Sequence of chain 1.B:
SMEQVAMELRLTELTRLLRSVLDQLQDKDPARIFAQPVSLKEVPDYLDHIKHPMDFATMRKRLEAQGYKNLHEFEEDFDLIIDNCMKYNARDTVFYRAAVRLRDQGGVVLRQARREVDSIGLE

Binding-site contacts:
Ligand atom O1 contacts residue CYS106 of chain 1.B at 3.9 Å.
Ligand atom O1 contacts residue VAL59 of chain 1.B at 4.3 Å.
Ligand atom C5 contacts residue TYR109 of chain 1.B at 4.1 Å (hydrophobic).
Ligand atom C2 contacts residue VAL59 of chain 1.B at 3.8 Å (hydrophobic).
Ligand atom N4 contacts residue VAL64 of chain 1.B at 3.8 Å.
Ligand atom C5 contacts residue PHE116 of chain 1.B at 3.9 Å (hydrophobic).
Ligand atom C10 contacts residue GLU63 of chain 1.B at 4.2 Å.
Ligand atom C6 contacts residue ASN110 of chain 1.B at 4.0 Å.
Ligand atom C11 contacts residue GLU63 of chain 1.B at 4.1 Å.
Ligand atom C8 contacts residue PHE116 of chain 1.B at 4.1 Å (hydrophobic).
Ligand atom C2 contacts residue ASN110 of chain 1.B at 3.9 Å.
Ligand atom O1 contacts residue ASN110 of chain 1.B at 3.0 Å (h-bond).
Ligand atom O1 contacts residue TYR67 of chain 1.B at 4.4 Å.
Ligand atom N1 contacts residue ASN110 of chain 1.B at 4.5 Å.
Ligand atom N3 contacts residue GLU63 of chain 1.B at 4.4 Å.
Ligand atom C5 contacts residue ASN110 of chain 1.B at 3.6 Å.
Ligand atom C7 contacts residue PHE116 of chain 1.B at 3.9 Å (hydrophobic).
Ligand atom N2 contacts residue VAL64 of chain 1.B at 4.1 Å.
Ligand atom C12 contacts residue VAL64 of chain 1.B at 4.1 Å (hydrophobic).
Ligand atom C6 contacts residue VAL64 of chain 1.B at 4.3 Å (hydrophobic).
Ligand atom C1 contacts residue CYS106 of chain 1.B at 4.5 Å (hydrophobic).
Ligand atom C3 contacts residue VAL59 of chain 1.B at 4.0 Å (hydrophobic).
Ligand atom N2 contacts residue PHE116 of chain 1.B at 3.6 Å.
Ligand atom C1 contacts residue PHE55 of chain 1.B at 4.4 Å (hydrophobic).
Ligand atom C8 contacts residue VAL64 of chain 1.B at 4.3 Å (hydrophobic).
Ligand atom C4 contacts residue PHE116 of chain 1.B at 3.4 Å (hydrophobic).
Ligand atom C12 contacts residue GLU63 of chain 1.B at 4.2 Å.
Ligand atom N1 contacts residue VAL59 of chain 1.B at 3.9 Å.
Ligand atom C1 contacts residue ILE54 of chain 1.B at 3.9 Å (hydrophobic).
Ligand atom C1 contacts residue VAL59 of chain 1.B at 3.9 Å (hydrophobic).
Ligand atom C7 contacts residue VAL64 of chain 1.B at 3.8 Å (hydrophobic).
Ligand atom C5 contacts residue VAL64 of chain 1.B at 4.5 Å (hydrophobic).
Ligand atom C6 contacts residue TYR109 of chain 1.B at 3.9 Å (hydrophobic).

This protein binds this small molecule.
Small molecule (SMILES): CC(=O)N1CCN(c2ccc(C#N)cn2)CC1